The small molecule below binds the protein below.
Small molecule (SMILES): COc1ccc(N=Nc2cc(OC)c(CCBr)c(OC)c2)cc1O

Sequence of chain 1.B:
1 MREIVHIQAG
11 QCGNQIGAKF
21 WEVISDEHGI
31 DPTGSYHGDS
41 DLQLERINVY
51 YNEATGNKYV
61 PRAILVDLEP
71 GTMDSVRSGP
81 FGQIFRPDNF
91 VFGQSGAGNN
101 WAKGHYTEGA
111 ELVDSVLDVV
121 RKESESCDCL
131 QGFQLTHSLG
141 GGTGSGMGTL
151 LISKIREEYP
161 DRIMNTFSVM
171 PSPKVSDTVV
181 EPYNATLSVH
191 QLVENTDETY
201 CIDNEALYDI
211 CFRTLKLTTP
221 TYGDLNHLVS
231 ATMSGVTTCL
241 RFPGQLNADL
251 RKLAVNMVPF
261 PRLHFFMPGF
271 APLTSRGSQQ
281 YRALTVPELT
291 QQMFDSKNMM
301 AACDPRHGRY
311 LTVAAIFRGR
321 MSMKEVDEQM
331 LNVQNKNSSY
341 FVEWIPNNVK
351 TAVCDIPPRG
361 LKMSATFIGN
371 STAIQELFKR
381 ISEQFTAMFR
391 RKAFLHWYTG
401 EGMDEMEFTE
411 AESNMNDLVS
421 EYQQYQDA

Binding-site contacts:
Ligand atom C4 contacts residue LEU253 of chain 1.B at 3.7 Å (hydrophobic).
Ligand atom O1 contacts residue ALA180 of chain 1.A at 3.8 Å.
Ligand atom BR contacts residue ILE368 of chain 1.B at 3.2 Å.
Ligand atom C1 contacts residue ILE316 of chain 1.B at 3.3 Å (hydrophobic).
Ligand atom C16 contacts residue LYS350 of chain 1.B at 3.8 Å.
Ligand atom C16 contacts residue ALA314 of chain 1.B at 3.2 Å (hydrophobic).
Ligand atom BR contacts residue ILE316 of chain 1.B at 3.2 Å.
Ligand atom C16 contacts residue ILE316 of chain 1.B at 3.8 Å (hydrophobic).
Ligand atom O contacts residue CYS239 of chain 1.B at 3.3 Å.
Ligand atom C2 contacts residue CYS239 of chain 1.B at 3.6 Å (hydrophobic).
Ligand atom O2 contacts residue ASN256 of chain 1.B at 3.8 Å.
Ligand atom N1 contacts residue LYS252 of chain 1.B at 3.9 Å.
Ligand atom C16 contacts residue ALA315 of chain 1.B at 3.0 Å (hydrophobic).
Ligand atom C8 contacts residue THR179 of chain 1.A at 3.7 Å.
Ligand atom N contacts residue LEU246 of chain 1.B at 3.5 Å.
Ligand atom C1 contacts residue CYS239 of chain 1.B at 3.4 Å (hydrophobic).
Ligand atom C10 contacts residue ASN256 of chain 1.B at 3.5 Å.
Ligand atom BR contacts residue THR366 of chain 1.B at 3.8 Å.
Ligand atom C3 contacts residue ALA248 of chain 1.B at 3.8 Å (hydrophobic).
Ligand atom C6 contacts residue ALA248 of chain 1.B at 3.5 Å (hydrophobic).
Ligand atom O2 contacts residue LYS350 of chain 1.B at 3.7 Å.
Ligand atom N contacts residue ALA248 of chain 1.B at 3.6 Å.
Ligand atom C contacts residue ILE316 of chain 1.B at 3.9 Å (hydrophobic).
Ligand atom C11 contacts residue ASN256 of chain 1.B at 2.8 Å.
Ligand atom O contacts residue VAL236 of chain 1.B at 3.9 Å.
Ligand atom C13 contacts residue LEU253 of chain 1.B at 3.7 Å (hydrophobic).
Ligand atom C5 contacts residue ALA248 of chain 1.B at 3.0 Å (hydrophobic).
Ligand atom O1 contacts residue LYS350 of chain 1.B at 3.2 Å.
Ligand atom C11 contacts residue VAL181 of chain 1.A at 3.3 Å (hydrophobic).
Ligand atom C9 contacts residue ASN256 of chain 1.B at 3.3 Å.
Ligand atom O contacts residue LEU240 of chain 1.B at 3.8 Å.
Ligand atom O1 contacts residue THR179 of chain 1.A at 3.2 Å (h-bond).
Ligand atom N1 contacts residue LEU253 of chain 1.B at 3.8 Å.
Ligand atom C3 contacts residue CYS239 of chain 1.B at 3.3 Å (hydrophobic).
Ligand atom C4 contacts residue VAL236 of chain 1.B at 2.9 Å (hydrophobic).
Ligand atom O3 contacts residue ALA314 of chain 1.B at 3.0 Å.
Ligand atom C12 contacts residue MET257 of chain 1.B at 3.6 Å (hydrophobic).
Ligand atom C8 contacts residue ASN256 of chain 1.B at 3.2 Å.
Ligand atom O1 contacts residue ASN256 of chain 1.B at 3.7 Å.
Ligand atom C contacts residue ILE368 of chain 1.B at 3.1 Å (hydrophobic).

Sequence of chain 1.A:
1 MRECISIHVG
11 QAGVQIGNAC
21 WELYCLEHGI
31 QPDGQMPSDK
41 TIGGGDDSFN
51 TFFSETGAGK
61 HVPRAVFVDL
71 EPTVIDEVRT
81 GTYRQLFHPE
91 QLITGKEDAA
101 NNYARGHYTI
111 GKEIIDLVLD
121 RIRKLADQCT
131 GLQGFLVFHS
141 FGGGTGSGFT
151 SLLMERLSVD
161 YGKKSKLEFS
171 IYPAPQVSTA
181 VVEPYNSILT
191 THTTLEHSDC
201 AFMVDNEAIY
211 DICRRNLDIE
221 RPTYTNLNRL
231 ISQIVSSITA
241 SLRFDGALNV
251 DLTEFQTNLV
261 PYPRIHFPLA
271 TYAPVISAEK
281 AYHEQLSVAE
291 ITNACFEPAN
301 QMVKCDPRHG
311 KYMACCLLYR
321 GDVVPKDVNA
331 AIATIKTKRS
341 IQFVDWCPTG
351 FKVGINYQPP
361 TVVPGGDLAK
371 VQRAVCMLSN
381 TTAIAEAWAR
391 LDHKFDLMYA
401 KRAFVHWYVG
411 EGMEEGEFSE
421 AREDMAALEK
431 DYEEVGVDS